This protein binds this small molecule.
Small molecule (SMILES): CC(=O)N[C@H]1[C@H](O[C@H]2[C@H](O)[C@@H](NC(C)=O)CO[C@@H]2CO)O[C@H](CO)[C@@H](O)[C@@H]1O

Sequence of chain 1.L:
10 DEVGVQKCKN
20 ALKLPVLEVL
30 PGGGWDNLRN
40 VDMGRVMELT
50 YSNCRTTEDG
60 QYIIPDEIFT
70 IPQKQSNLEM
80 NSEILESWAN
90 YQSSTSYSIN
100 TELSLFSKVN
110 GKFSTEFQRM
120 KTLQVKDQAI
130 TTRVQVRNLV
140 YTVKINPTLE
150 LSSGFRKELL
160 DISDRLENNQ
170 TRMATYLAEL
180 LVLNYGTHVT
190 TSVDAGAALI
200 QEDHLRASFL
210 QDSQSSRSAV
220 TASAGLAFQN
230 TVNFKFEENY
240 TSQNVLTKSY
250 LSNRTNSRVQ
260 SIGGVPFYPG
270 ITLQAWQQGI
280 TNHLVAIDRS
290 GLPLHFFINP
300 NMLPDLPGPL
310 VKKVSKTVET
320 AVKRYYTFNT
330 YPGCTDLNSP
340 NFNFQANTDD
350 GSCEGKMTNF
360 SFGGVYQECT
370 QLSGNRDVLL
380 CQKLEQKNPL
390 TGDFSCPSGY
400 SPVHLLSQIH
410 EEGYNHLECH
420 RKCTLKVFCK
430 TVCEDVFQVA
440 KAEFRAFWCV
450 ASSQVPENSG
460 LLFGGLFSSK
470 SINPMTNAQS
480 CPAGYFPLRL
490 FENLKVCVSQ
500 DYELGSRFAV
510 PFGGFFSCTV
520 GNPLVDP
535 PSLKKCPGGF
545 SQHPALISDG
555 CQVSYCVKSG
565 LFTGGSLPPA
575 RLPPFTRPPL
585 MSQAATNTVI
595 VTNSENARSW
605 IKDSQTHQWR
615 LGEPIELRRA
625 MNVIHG

Binding-site contacts:
Ligand atom O6 contacts residue SER207 of chain 1.L at 3.8 Å.
Ligand atom N2 contacts residue ASN252 of chain 1.L at 3.0 Å (h-bond).
Ligand atom C1 contacts residue PHE208 of chain 1.L at 4.4 Å (hydrophobic).
Ligand atom O6 contacts residue ASP211 of chain 1.L at 3.9 Å.
Ligand atom C3 contacts residue ASN252 of chain 1.L at 3.8 Å.
Ligand atom C7 contacts residue ASN252 of chain 1.L at 4.0 Å.
Ligand atom O6 contacts residue PHE208 of chain 1.L at 4.0 Å.
Ligand atom O5 contacts residue ASN252 of chain 1.L at 2.4 Å (h-bond).
Ligand atom C4 contacts residue ASN252 of chain 1.L at 4.3 Å.
Ligand atom N2 contacts residue SER251 of chain 1.L at 4.1 Å.
Ligand atom C1 contacts residue ASN252 of chain 1.L at 1.4 Å.
Ligand atom C7 contacts residue ARG205 of chain 1.L at 4.4 Å.
Ligand atom O7 contacts residue SER251 of chain 1.L at 2.5 Å (h-bond).
Ligand atom O5 contacts residue PHE208 of chain 1.L at 3.5 Å.
Ligand atom C7 contacts residue SER251 of chain 1.L at 3.1 Å.
Ligand atom N2 contacts residue ARG205 of chain 1.L at 4.0 Å.
Ligand atom C2 contacts residue ASN252 of chain 1.L at 2.5 Å.
Ligand atom C5 contacts residue PHE208 of chain 1.L at 4.4 Å (hydrophobic).
Ligand atom C8 contacts residue SER251 of chain 1.L at 3.4 Å.
Ligand atom C6 contacts residue PHE208 of chain 1.L at 4.0 Å (hydrophobic).
Ligand atom C8 contacts residue ARG205 of chain 1.L at 3.7 Å.
Ligand atom C5 contacts residue ASN252 of chain 1.L at 3.7 Å.